Sequence of chain 1.C:
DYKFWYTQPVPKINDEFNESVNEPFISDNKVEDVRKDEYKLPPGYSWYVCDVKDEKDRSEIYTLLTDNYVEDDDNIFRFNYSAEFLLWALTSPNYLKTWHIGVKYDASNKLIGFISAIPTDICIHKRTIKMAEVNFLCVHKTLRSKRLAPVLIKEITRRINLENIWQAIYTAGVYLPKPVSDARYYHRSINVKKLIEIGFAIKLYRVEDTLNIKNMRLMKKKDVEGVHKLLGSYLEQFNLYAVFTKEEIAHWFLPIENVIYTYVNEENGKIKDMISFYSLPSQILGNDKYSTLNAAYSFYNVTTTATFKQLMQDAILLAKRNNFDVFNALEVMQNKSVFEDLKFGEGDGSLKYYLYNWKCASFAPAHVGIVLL

Binding-site contacts:
Ligand atom N contacts residue PHE79 of chain 1.C at 3.5 Å.
Ligand atom C20 contacts residue ASP72 of chain 1.C at 3.6 Å.
Ligand atom N2 contacts residue LEU384 of chain 1.C at 2.9 Å (h-bond).
Ligand atom C15 contacts residue SER309 of chain 1.C at 3.5 Å.
Ligand atom C contacts residue HIS187 of chain 1.C at 3.5 Å.
Ligand atom C11 contacts residue LEU362 of chain 1.C at 3.7 Å (hydrophobic).
Ligand atom N2 contacts residue TYR81 of chain 1.C at 3.7 Å.
Ligand atom C5 contacts residue TYR185 of chain 1.C at 3.7 Å (hydrophobic).
Ligand atom N3 contacts residue PHE79 of chain 1.C at 3.4 Å.
Ligand atom C14 contacts residue LEU341 of chain 1.C at 3.7 Å (hydrophobic).
Ligand atom N4 contacts residue TYR308 of chain 1.C at 3.5 Å (h-bond).
Ligand atom S contacts residue TYR185 of chain 1.C at 3.5 Å.
Ligand atom C11 contacts residue LEU384 of chain 1.C at 3.3 Å (hydrophobic).
Ligand atom C11 contacts residue NH41 of chain 1.V at 3.4 Å.
Ligand atom N3 contacts residue SER293 of chain 1.C at 3.1 Å (h-bond).
Ligand atom C12 contacts residue TYR289 of chain 1.C at 3.5 Å (hydrophobic).
Ligand atom C20 contacts residue PHE79 of chain 1.C at 3.6 Å (hydrophobic).
Ligand atom C19 contacts residue PHE79 of chain 1.C at 3.3 Å (hydrophobic).
Ligand atom C10 contacts residue PHE79 of chain 1.C at 3.6 Å (hydrophobic).
Ligand atom C16 contacts residue ASN339 of chain 1.C at 3.6 Å.
Ligand atom N2 contacts residue NH41 of chain 1.V at 3.3 Å (h-bond).
Ligand atom C17 contacts residue ASN339 of chain 1.C at 3.6 Å.
Ligand atom C17 contacts residue TYR308 of chain 1.C at 3.5 Å (hydrophobic).
Ligand atom C8 contacts residue TYR289 of chain 1.C at 3.3 Å (hydrophobic).
Ligand atom C4 contacts residue PHE79 of chain 1.C at 3.6 Å (hydrophobic).
Ligand atom C9 contacts residue LEU384 of chain 1.C at 3.6 Å (hydrophobic).
Ligand atom C9 contacts residue TYR81 of chain 1.C at 3.6 Å (hydrophobic).
Ligand atom O contacts residue TYR185 of chain 1.C at 3.7 Å.
Ligand atom S contacts residue TYR308 of chain 1.C at 3.6 Å.
Ligand atom C18 contacts residue TYR308 of chain 1.C at 3.4 Å (hydrophobic).
Ligand atom C12 contacts residue LEU384 of chain 1.C at 3.4 Å (hydrophobic).
Ligand atom C12 contacts residue LEU383 of chain 1.C at 3.2 Å (hydrophobic).
Ligand atom C15 contacts residue VAL382 of chain 1.C at 3.6 Å (hydrophobic).
Ligand atom C17 contacts residue ALA340 of chain 1.C at 3.6 Å (hydrophobic).
Ligand atom C10 contacts residue TYR81 of chain 1.C at 3.4 Å (hydrophobic).
Ligand atom C13 contacts residue TYR308 of chain 1.C at 3.5 Å (hydrophobic).
Ligand atom C14 contacts residue TYR289 of chain 1.C at 3.4 Å (hydrophobic).
Ligand atom C11 contacts residue THR171 of chain 1.C at 3.6 Å.
Ligand atom C16 contacts residue ALA340 of chain 1.C at 3.7 Å (hydrophobic).
Ligand atom C16 contacts residue SER309 of chain 1.C at 3.7 Å.

This protein binds this small molecule.
Small molecule (SMILES): Cc1n[nH]c(C)c1Cc1nnc(-c2sc3ccccc3c2OC2CCNCC2)o1